Binding-site contacts:
Ligand atom C7 contacts residue ASN405 of chain 1.B at 3.3 Å.
Ligand atom C1 contacts residue ASN405 of chain 1.B at 1.4 Å.
Ligand atom C2 contacts residue ASN405 of chain 1.B at 2.5 Å.
Ligand atom O5 contacts residue ASN405 of chain 1.B at 2.2 Å (h-bond).
Ligand atom N2 contacts residue ASN405 of chain 1.B at 3.0 Å (h-bond).
Ligand atom C8 contacts residue GLY153 of chain 1.B at 4.1 Å.
Ligand atom C3 contacts residue ASN405 of chain 1.B at 3.8 Å.
Ligand atom C8 contacts residue ASN405 of chain 1.B at 4.5 Å.
Ligand atom C8 contacts residue PRO152 of chain 1.B at 3.8 Å (hydrophobic).
Ligand atom C6 contacts residue PRO152 of chain 1.B at 3.9 Å (hydrophobic).
Ligand atom C4 contacts residue ASN405 of chain 1.B at 4.1 Å.
Ligand atom O6 contacts residue PRO152 of chain 1.B at 3.5 Å.
Ligand atom C6 contacts residue ASN405 of chain 1.B at 4.5 Å.
Ligand atom O7 contacts residue ASN405 of chain 1.B at 3.2 Å (h-bond).
Ligand atom C5 contacts residue THR407 of chain 1.B at 4.3 Å.
Ligand atom C5 contacts residue ASN405 of chain 1.B at 3.5 Å.

This small molecule binds to this protein.
Small molecule (SMILES): CC(=O)N[C@H]1[C@H](O[C@H]2[C@H](O)[C@@H](NC(C)=O)CO[C@@H]2CO)O[C@H](CO)[C@@H](O)[C@@H]1O

Sequence of chain 1.B:
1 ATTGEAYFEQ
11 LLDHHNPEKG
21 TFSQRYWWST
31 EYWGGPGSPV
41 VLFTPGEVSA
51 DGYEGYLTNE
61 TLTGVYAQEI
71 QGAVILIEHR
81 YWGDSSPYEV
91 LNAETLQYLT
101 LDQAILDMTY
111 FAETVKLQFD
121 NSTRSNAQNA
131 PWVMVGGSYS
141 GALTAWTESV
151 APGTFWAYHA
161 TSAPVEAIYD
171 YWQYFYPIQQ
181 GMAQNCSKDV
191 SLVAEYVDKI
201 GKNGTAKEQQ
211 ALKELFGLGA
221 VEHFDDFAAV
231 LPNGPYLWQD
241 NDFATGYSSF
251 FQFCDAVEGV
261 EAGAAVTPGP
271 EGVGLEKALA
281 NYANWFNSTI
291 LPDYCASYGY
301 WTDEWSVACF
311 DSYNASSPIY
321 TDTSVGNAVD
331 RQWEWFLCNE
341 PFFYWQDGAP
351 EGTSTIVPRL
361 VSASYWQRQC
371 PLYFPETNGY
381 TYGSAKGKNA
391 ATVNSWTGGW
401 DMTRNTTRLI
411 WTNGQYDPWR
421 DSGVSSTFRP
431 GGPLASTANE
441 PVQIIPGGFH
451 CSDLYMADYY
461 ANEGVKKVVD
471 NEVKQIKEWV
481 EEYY